Sequence of chain 1.A:
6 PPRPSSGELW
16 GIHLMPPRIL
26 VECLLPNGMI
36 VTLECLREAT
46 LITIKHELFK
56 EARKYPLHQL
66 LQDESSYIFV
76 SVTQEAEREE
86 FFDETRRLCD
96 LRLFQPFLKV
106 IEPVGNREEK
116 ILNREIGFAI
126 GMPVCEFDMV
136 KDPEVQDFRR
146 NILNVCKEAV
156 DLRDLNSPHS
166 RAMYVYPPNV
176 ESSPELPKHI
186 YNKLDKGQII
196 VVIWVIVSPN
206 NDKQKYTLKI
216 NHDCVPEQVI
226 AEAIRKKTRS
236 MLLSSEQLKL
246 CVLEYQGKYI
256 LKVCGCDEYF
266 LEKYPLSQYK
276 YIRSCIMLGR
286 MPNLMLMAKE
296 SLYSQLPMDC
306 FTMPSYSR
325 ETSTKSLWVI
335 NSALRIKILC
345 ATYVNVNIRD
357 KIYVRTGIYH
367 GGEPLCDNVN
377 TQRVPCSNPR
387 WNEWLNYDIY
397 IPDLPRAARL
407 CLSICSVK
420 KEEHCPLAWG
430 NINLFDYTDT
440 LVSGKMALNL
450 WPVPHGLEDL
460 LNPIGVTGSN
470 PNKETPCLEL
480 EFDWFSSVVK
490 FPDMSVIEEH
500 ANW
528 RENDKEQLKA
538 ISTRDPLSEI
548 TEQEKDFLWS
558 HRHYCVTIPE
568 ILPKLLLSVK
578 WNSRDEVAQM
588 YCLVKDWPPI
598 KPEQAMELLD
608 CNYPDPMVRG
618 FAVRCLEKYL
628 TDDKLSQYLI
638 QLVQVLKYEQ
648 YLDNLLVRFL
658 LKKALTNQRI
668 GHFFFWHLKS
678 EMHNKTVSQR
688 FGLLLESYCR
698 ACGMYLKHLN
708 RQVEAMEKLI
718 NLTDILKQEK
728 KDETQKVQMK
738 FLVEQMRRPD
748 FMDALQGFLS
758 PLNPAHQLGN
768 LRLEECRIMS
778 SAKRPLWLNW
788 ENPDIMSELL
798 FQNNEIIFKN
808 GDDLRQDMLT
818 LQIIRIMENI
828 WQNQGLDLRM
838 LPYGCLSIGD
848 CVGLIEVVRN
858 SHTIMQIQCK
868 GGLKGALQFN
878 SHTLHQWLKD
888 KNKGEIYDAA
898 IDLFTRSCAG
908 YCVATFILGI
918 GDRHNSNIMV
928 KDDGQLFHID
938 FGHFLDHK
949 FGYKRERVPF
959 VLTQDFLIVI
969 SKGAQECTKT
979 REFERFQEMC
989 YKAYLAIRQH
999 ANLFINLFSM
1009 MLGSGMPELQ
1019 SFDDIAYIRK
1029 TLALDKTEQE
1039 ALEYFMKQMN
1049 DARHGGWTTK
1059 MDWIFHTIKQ

This small molecule binds to this protein.
Small molecule (SMILES): Cc1nc(NC(=O)N2CCC[C@H]2C(N)=O)sc1-c1csc(C(C)(C)C)n1

Binding-site contacts:
Ligand atom C6 contacts residue SER858 of chain 1.A at 4.0 Å.
Ligand atom C6 contacts residue TRP784 of chain 1.A at 3.7 Å (hydrophobic).
Ligand atom C10 contacts residue VAL855 of chain 1.A at 3.6 Å (hydrophobic).
Ligand atom S1 contacts residue MET926 of chain 1.A at 3.5 Å.
Ligand atom S2 contacts residue TYR840 of chain 1.A at 3.5 Å (h-bond).
Ligand atom C1 contacts residue SER858 of chain 1.A at 3.9 Å.
Ligand atom O2 contacts residue TRP784 of chain 1.A at 3.6 Å.
Ligand atom N2 contacts residue GLN863 of chain 1.A at 2.7 Å (h-bond).
Ligand atom N2 contacts residue SER858 of chain 1.A at 3.0 Å (h-bond).
Ligand atom C5 contacts residue SER858 of chain 1.A at 3.9 Å.
Ligand atom N4 contacts residue SER858 of chain 1.A at 4.0 Å.
Ligand atom N1 contacts residue TRP784 of chain 1.A at 3.7 Å.
Ligand atom C9 contacts residue GLU853 of chain 1.A at 3.9 Å.
Ligand atom C12 contacts residue ILE936 of chain 1.A at 3.7 Å (hydrophobic).
Ligand atom N4 contacts residue VAL855 of chain 1.A at 3.1 Å (h-bond).
Ligand atom N3 contacts residue VAL855 of chain 1.A at 3.2 Å (h-bond).
Ligand atom C7 contacts residue MET926 of chain 1.A at 3.9 Å (hydrophobic).
Ligand atom C16 contacts residue ASP937 of chain 1.A at 3.5 Å.
Ligand atom C10 contacts residue GLU853 of chain 1.A at 3.2 Å.
Ligand atom C17 contacts residue MET776 of chain 1.A at 3.7 Å (hydrophobic).
Ligand atom S2 contacts residue ASP937 of chain 1.A at 3.6 Å.
Ligand atom C7 contacts residue VAL854 of chain 1.A at 4.0 Å (hydrophobic).
Ligand atom N3 contacts residue SER858 of chain 1.A at 3.4 Å (h-bond).
Ligand atom C16 contacts residue LYS806 of chain 1.A at 3.4 Å.
Ligand atom N4 contacts residue VAL854 of chain 1.A at 3.9 Å.
Ligand atom C2 contacts residue ASN857 of chain 1.A at 4.0 Å.
Ligand atom C10 contacts residue TYR840 of chain 1.A at 3.9 Å (hydrophobic).
Ligand atom C3 contacts residue VAL855 of chain 1.A at 3.1 Å (hydrophobic).
Ligand atom C9 contacts residue VAL855 of chain 1.A at 3.8 Å (hydrophobic).
Ligand atom O1 contacts residue GLN863 of chain 1.A at 3.2 Å (h-bond).
Ligand atom N3 contacts residue VAL854 of chain 1.A at 3.6 Å.
Ligand atom C4 contacts residue SER858 of chain 1.A at 4.0 Å.
Ligand atom C3 contacts residue SER858 of chain 1.A at 3.3 Å.
Ligand atom C7 contacts residue SER858 of chain 1.A at 4.0 Å.
Ligand atom N1 contacts residue SER858 of chain 1.A at 3.5 Å (h-bond).
Ligand atom C5 contacts residue GLN863 of chain 1.A at 3.4 Å.
Ligand atom C12 contacts residue TYR840 of chain 1.A at 3.7 Å (hydrophobic).
Ligand atom C7 contacts residue VAL855 of chain 1.A at 3.9 Å (hydrophobic).
Ligand atom N2 contacts residue HIS859 of chain 1.A at 3.9 Å.
Ligand atom C4 contacts residue TRP784 of chain 1.A at 3.7 Å (hydrophobic).